Binding-site contacts:
Ligand atom C7 contacts residue ASN315 of chain 1.B at 3.6 Å.
Ligand atom C5 contacts residue ASN315 of chain 1.B at 3.7 Å.
Ligand atom C2 contacts residue ASN315 of chain 1.B at 2.4 Å.
Ligand atom C4 contacts residue ASN315 of chain 1.B at 4.2 Å.
Ligand atom C1 contacts residue ASN315 of chain 1.B at 1.4 Å.
Ligand atom O5 contacts residue ASN315 of chain 1.B at 2.4 Å (h-bond).
Ligand atom N2 contacts residue ASN315 of chain 1.B at 2.8 Å (h-bond).
Ligand atom O7 contacts residue ASN315 of chain 1.B at 3.9 Å.
Ligand atom C3 contacts residue ASN315 of chain 1.B at 3.8 Å.

Sequence of chain 1.B:
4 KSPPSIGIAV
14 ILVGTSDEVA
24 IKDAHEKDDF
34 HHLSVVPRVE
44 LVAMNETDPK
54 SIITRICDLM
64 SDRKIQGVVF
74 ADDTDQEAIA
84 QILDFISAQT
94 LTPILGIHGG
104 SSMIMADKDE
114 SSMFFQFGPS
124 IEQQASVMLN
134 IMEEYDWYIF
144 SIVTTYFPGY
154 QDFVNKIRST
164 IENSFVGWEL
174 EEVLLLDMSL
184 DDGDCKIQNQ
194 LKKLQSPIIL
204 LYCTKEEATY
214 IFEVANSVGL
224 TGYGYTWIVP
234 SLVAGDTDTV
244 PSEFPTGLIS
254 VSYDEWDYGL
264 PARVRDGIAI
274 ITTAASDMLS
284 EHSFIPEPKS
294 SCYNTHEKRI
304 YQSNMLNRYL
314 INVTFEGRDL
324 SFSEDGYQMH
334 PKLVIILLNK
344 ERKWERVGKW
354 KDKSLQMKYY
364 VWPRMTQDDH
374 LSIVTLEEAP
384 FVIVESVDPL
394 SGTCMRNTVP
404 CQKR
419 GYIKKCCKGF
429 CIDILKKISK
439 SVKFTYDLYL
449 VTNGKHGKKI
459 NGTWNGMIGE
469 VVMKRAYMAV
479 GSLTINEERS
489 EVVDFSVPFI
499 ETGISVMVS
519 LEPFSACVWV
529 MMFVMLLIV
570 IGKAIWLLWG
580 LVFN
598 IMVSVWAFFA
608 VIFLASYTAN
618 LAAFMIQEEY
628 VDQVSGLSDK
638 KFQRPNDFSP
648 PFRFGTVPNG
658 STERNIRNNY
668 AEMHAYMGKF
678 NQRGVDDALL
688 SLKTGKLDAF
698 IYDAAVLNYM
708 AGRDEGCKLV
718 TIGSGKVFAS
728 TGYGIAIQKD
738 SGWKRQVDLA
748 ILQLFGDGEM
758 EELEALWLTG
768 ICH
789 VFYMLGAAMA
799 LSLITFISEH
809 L

The small molecule below binds the protein below.
Small molecule (SMILES): CC(=O)N[C@@H]1[C@@H](O)[C@H](O)[C@@H](CO)O[C@H]1O